A small-molecule ligand and the protein it binds are described below.
Small molecule (SMILES): N[C@@H](CCC(=O)O)C(=O)O

Binding-site contacts:
Ligand atom OE1 contacts residue ARG449 of chain 1.B at 2.7 Å (salt-bridge).
Ligand atom C contacts residue THR450 of chain 1.B at 3.9 Å.
Ligand atom C contacts residue GLY412 of chain 1.B at 4.0 Å.
Ligand atom OXT contacts residue MET369 of chain 1.B at 3.5 Å.
Ligand atom N contacts residue VAL413 of chain 1.B at 3.8 Å.
Ligand atom O contacts residue GLY412 of chain 1.B at 3.3 Å.
Ligand atom N contacts residue ASP446 of chain 1.B at 2.8 Å (salt-bridge).
Ligand atom OXT contacts residue ASN453 of chain 1.B at 3.1 Å (h-bond).
Ligand atom CA contacts residue ASP446 of chain 1.B at 4.1 Å.
Ligand atom C contacts residue ASN453 of chain 1.B at 3.9 Å.
Ligand atom CD contacts residue THR372 of chain 1.B at 3.6 Å.
Ligand atom C contacts residue MET369 of chain 1.B at 3.9 Å (hydrophobic).
Ligand atom CA contacts residue THR450 of chain 1.B at 3.8 Å.
Ligand atom OE2 contacts residue ARG449 of chain 1.B at 2.7 Å (salt-bridge).
Ligand atom CD contacts residue ALA416 of chain 1.B at 3.2 Å (hydrophobic).
Ligand atom OE2 contacts residue PRO414 of chain 1.B at 3.4 Å (h-bond).
Ligand atom OE2 contacts residue ALA416 of chain 1.B at 2.9 Å (h-bond).
Ligand atom N contacts residue SER333 of chain 1.B at 3.7 Å.
Ligand atom N contacts residue THR450 of chain 1.B at 3.0 Å (h-bond).
Ligand atom O contacts residue SER335 of chain 1.B at 2.7 Å (h-bond).
Ligand atom CG contacts residue THR372 of chain 1.B at 3.6 Å.
Ligand atom O contacts residue SER334 of chain 1.B at 3.4 Å.
Ligand atom OE1 contacts residue ALA416 of chain 1.B at 3.5 Å (h-bond).
Ligand atom CB contacts residue ALA416 of chain 1.B at 4.1 Å (hydrophobic).
Ligand atom CB contacts residue VAL413 of chain 1.B at 3.3 Å (hydrophobic).
Ligand atom OE2 contacts residue VAL413 of chain 1.B at 4.0 Å.
Ligand atom CA contacts residue ASN453 of chain 1.B at 3.8 Å.
Ligand atom CD contacts residue ARG449 of chain 1.B at 3.1 Å.
Ligand atom OXT contacts residue SER335 of chain 1.B at 2.7 Å (h-bond).
Ligand atom OE2 contacts residue ASP446 of chain 1.B at 3.3 Å (salt-bridge).
Ligand atom OE1 contacts residue GLY417 of chain 1.B at 3.5 Å.
Ligand atom O contacts residue VAL413 of chain 1.B at 3.8 Å.
Ligand atom C contacts residue SER335 of chain 1.B at 3.3 Å.
Ligand atom CB contacts residue ALA411 of chain 1.B at 3.3 Å (hydrophobic).
Ligand atom OXT contacts residue THR450 of chain 1.B at 4.1 Å.
Ligand atom CG contacts residue ALA411 of chain 1.B at 3.9 Å (hydrophobic).
Ligand atom CG contacts residue ALA416 of chain 1.B at 3.9 Å (hydrophobic).
Ligand atom CB contacts residue MET369 of chain 1.B at 4.0 Å (hydrophobic).
Ligand atom CD contacts residue GLY417 of chain 1.B at 4.0 Å.
Ligand atom OE1 contacts residue THR372 of chain 1.B at 3.2 Å (h-bond).

Sequence of chain 1.B:
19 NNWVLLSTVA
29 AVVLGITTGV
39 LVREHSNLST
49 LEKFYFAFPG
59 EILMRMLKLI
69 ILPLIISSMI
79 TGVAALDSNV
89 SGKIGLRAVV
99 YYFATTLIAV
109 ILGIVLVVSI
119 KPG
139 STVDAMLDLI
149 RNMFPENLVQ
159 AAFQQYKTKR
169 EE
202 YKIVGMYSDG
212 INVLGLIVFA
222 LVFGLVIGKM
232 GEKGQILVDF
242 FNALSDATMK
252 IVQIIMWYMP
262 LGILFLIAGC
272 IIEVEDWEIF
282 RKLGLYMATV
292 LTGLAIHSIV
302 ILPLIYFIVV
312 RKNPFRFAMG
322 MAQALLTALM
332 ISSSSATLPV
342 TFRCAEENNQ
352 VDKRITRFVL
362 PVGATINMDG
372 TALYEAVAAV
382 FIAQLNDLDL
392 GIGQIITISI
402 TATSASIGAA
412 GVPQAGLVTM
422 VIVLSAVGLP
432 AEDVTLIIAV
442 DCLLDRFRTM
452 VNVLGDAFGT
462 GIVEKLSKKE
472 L